Binding-site contacts:
Ligand atom OP1 contacts residue LYS135 of chain 1.A at 3.4 Å.
Ligand atom OP2 contacts residue LYS551 of chain 1.A at 3.9 Å.
Ligand atom O3' contacts residue PRO607 of chain 1.A at 3.9 Å.
Ligand atom P contacts residue ALA136 of chain 1.A at 3.4 Å.
Ligand atom O5' contacts residue THR168 of chain 1.A at 3.5 Å (h-bond).
Ligand atom O5' contacts residue PRO539 of chain 1.A at 3.6 Å.
Ligand atom C5' contacts residue GLN612 of chain 1.A at 3.7 Å.
Ligand atom OP2 contacts residue PHE166 of chain 1.A at 3.2 Å.
Ligand atom OP2 contacts residue THR167 of chain 1.A at 3.0 Å (h-bond).
Ligand atom C4 contacts residue LYS604 of chain 1.A at 3.9 Å.
Ligand atom OP2 contacts residue THR168 of chain 1.A at 2.3 Å (h-bond).
Ligand atom OP1 contacts residue PHE166 of chain 1.A at 3.6 Å.
Ligand atom C2' contacts residue LYS604 of chain 1.A at 3.1 Å.
Ligand atom C2' contacts residue THR168 of chain 1.A at 3.9 Å.
Ligand atom P contacts residue THR168 of chain 1.A at 3.5 Å.
Ligand atom N3 contacts residue LYS604 of chain 1.A at 3.1 Å.
Ligand atom C2 contacts residue LYS604 of chain 1.A at 3.1 Å.
Ligand atom OP2 contacts residue LYS135 of chain 1.A at 3.7 Å.
Ligand atom OP1 contacts residue GLN572 of chain 1.A at 2.6 Å (h-bond).
Ligand atom OP2 contacts residue PRO539 of chain 1.A at 3.8 Å.
Ligand atom P contacts residue LYS135 of chain 1.A at 3.7 Å.
Ligand atom O2 contacts residue LYS604 of chain 1.A at 3.0 Å.
Ligand atom OP1 contacts residue ALA136 of chain 1.A at 3.0 Å (h-bond).
Ligand atom O3' contacts residue LYS165 of chain 1.A at 3.2 Å (salt-bridge).
Ligand atom C4' contacts residue LYS165 of chain 1.A at 3.4 Å.
Ligand atom O4' contacts residue LYS608 of chain 1.A at 3.9 Å.
Ligand atom C3' contacts residue LYS165 of chain 1.A at 3.2 Å.
Ligand atom N1 contacts residue LYS604 of chain 1.A at 3.5 Å.
Ligand atom O2 contacts residue LYS608 of chain 1.A at 3.1 Å.
Ligand atom OP1 contacts residue LYS165 of chain 1.A at 3.4 Å.
Ligand atom O3' contacts residue GLN612 of chain 1.A at 3.7 Å.
Ligand atom C1' contacts residue LYS604 of chain 1.A at 3.1 Å.
Ligand atom O5' contacts residue LYS135 of chain 1.A at 3.4 Å.
Ligand atom P contacts residue THR167 of chain 1.A at 3.4 Å.
Ligand atom O5' contacts residue THR167 of chain 1.A at 3.6 Å.
Ligand atom P contacts residue LYS165 of chain 1.A at 3.9 Å.
Ligand atom C5' contacts residue LYS165 of chain 1.A at 3.4 Å.
Ligand atom P contacts residue GLN572 of chain 1.A at 3.8 Å.
Ligand atom OP1 contacts residue THR167 of chain 1.A at 2.9 Å (h-bond).
Ligand atom OP2 contacts residue ALA136 of chain 1.A at 2.8 Å (h-bond).

The small molecule below binds the protein below.
Small molecule (SMILES): Cc1cn([C@H]2C[C@H](O[P](=O)(O)OC[C@H]3O[C@@H](n4cc(C)c(=O)[nH]c4=O)C[C@@H]3O[P](=O)(O)OC[C@H]3O[C@@H](n4ccc(N)nc4=O)C[C@@H]3O)[C@@H](CO[P](=O)(O)O[C@H]3C[C@H](n4cc(C)c(=O)[nH]c4=O)O[C@@H]3CO[P](=O)(O)O[C@H]3C[C@H](n4cnc5c(=O)nc(N)[nH]c54)O[C@@H]3CO[P](=O)(O)O[C@H]3C[C@H](n4cc(C)c(=O)[nH]c4=O)O[C@@H]3CO[P](=O)(O)O[C@H]3C[C@H](n4cnc5c(N)ncnc54)O[C@@H]3CO[P](=O)(O)O[C@@H]3CO[C@@H](n4ccc(N)nc4=O)C3)O2)c(=O)[nH]c1=O

Sequence of chain 1.A:
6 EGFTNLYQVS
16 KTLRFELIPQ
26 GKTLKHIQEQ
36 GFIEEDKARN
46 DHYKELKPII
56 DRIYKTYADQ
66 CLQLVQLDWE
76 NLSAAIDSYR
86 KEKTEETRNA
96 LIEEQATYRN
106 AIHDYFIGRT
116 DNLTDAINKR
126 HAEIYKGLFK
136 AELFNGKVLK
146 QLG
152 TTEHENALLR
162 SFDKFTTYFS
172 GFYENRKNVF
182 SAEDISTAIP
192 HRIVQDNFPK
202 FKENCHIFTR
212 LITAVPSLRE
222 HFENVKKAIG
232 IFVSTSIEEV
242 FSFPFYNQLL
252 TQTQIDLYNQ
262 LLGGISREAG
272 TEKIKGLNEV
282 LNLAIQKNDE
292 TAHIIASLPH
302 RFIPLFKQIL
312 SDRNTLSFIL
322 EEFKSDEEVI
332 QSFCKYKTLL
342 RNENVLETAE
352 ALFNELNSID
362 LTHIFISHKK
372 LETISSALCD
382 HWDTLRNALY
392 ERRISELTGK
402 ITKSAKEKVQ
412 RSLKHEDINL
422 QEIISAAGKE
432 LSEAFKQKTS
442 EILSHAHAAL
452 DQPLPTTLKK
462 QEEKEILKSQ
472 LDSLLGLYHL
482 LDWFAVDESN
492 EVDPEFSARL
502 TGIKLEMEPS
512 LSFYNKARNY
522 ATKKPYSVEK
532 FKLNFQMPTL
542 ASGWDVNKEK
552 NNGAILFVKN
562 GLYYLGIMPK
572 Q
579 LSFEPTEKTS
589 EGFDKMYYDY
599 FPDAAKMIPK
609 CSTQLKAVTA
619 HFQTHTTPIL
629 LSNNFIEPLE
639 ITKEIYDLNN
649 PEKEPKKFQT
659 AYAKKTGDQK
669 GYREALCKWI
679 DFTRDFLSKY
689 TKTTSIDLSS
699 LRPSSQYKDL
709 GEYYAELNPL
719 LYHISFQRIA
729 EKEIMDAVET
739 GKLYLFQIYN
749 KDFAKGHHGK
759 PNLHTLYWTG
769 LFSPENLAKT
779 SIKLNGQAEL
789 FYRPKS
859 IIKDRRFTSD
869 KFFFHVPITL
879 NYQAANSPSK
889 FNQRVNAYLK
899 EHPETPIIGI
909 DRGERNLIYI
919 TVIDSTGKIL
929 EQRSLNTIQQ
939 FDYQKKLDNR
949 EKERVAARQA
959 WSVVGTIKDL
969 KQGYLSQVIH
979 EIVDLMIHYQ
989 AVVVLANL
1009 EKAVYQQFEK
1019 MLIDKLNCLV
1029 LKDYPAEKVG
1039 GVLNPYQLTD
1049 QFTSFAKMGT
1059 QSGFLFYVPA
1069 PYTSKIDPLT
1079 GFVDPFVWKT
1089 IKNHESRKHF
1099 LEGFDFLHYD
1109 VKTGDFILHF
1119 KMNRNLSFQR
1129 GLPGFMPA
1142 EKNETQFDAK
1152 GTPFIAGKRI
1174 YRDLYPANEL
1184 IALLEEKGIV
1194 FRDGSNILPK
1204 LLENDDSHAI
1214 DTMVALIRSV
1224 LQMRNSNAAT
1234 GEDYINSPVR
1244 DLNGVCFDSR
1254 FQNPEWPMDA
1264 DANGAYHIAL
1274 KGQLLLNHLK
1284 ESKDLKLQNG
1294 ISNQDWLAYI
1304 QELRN